Sequence of chain 1.A:
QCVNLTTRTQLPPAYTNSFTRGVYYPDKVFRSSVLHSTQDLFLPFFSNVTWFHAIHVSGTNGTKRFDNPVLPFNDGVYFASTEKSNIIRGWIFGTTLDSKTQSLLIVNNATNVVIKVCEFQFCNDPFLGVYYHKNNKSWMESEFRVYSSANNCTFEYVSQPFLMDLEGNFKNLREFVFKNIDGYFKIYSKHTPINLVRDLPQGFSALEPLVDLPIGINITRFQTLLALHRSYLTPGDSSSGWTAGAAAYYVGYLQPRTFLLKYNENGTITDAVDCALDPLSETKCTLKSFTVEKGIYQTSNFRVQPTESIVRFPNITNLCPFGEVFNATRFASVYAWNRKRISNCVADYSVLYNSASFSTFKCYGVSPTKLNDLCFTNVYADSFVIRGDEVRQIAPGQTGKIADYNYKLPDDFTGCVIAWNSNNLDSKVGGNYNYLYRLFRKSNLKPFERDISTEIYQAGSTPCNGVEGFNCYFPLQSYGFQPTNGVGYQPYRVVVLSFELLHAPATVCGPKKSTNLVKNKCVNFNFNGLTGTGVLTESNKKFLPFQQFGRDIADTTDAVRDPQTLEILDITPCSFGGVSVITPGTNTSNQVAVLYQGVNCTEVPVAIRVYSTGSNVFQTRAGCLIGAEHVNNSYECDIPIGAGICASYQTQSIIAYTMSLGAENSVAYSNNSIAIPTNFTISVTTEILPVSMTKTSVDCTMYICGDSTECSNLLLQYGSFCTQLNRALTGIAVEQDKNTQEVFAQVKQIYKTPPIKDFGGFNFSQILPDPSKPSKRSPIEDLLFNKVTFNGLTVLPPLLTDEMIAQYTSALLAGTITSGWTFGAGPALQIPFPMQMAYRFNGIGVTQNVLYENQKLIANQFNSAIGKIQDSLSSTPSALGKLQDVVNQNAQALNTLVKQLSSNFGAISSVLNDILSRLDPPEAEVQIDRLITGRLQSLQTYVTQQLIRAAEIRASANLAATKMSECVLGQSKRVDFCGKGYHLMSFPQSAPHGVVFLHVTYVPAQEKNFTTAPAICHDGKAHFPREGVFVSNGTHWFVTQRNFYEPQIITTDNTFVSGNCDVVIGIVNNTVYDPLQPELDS

Binding-site contacts:
Ligand atom C2 contacts residue ASN124 of chain 1.A at 4.2 Å.
Ligand atom O3 contacts residue ASN4 of chain 1.A at 4.3 Å.
Ligand atom C5 contacts residue ASN4 of chain 1.A at 3.0 Å.
Ligand atom N2 contacts residue ASN4 of chain 1.A at 3.6 Å (h-bond).
Ligand atom N2 contacts residue ASN124 of chain 1.A at 4.1 Å.
Ligand atom C3 contacts residue ASN4 of chain 1.A at 3.4 Å.
Ligand atom C7 contacts residue ASN4 of chain 1.A at 3.5 Å.
Ligand atom O7 contacts residue LEU5 of chain 1.A at 4.3 Å.
Ligand atom N2 contacts residue ARG8 of chain 1.A at 4.1 Å.
Ligand atom O5 contacts residue ASN4 of chain 1.A at 2.4 Å (h-bond).
Ligand atom C5 contacts residue ASN124 of chain 1.A at 4.4 Å.
Ligand atom C3 contacts residue ASN124 of chain 1.A at 3.4 Å.
Ligand atom C8 contacts residue ARG8 of chain 1.A at 3.4 Å.
Ligand atom C7 contacts residue ARG8 of chain 1.A at 3.7 Å.
Ligand atom O4 contacts residue ASN124 of chain 1.A at 4.0 Å.
Ligand atom O6 contacts residue ASN4 of chain 1.A at 3.0 Å (h-bond).
Ligand atom C1 contacts residue ASN4 of chain 1.A at 1.4 Å.
Ligand atom C1 contacts residue ASN124 of chain 1.A at 3.4 Å.
Ligand atom O7 contacts residue ASP125 of chain 1.A at 4.4 Å.
Ligand atom C1 contacts residue ARG8 of chain 1.A at 4.1 Å.
Ligand atom O7 contacts residue ASN4 of chain 1.A at 2.8 Å (h-bond).
Ligand atom O7 contacts residue ARG8 of chain 1.A at 3.9 Å.
Ligand atom O5 contacts residue ASN124 of chain 1.A at 4.2 Å.
Ligand atom O3 contacts residue ASN124 of chain 1.A at 2.2 Å (h-bond).
Ligand atom C2 contacts residue ASN4 of chain 1.A at 2.5 Å.
Ligand atom C4 contacts residue ASN4 of chain 1.A at 3.2 Å.
Ligand atom C6 contacts residue ASN4 of chain 1.A at 3.2 Å.
Ligand atom C4 contacts residue ASN124 of chain 1.A at 4.2 Å.

This small molecule binds to this protein.
Small molecule (SMILES): CC(=O)N[C@H]1[C@H](O[C@H]2[C@H](O)[C@@H](NC(C)=O)CO[C@@H]2CO)O[C@H](CO)[C@@H](O)[C@@H]1O